The protein below binds the small molecule below.
Small molecule (SMILES): CC(C)CCC[C@@H](C)[C@H]1CC[C@H]2[C@@H]3CC=C4C[C@@H](O)CC[C@]4(C)[C@H]3CC[C@]12C

Sequence of chain 1.B:
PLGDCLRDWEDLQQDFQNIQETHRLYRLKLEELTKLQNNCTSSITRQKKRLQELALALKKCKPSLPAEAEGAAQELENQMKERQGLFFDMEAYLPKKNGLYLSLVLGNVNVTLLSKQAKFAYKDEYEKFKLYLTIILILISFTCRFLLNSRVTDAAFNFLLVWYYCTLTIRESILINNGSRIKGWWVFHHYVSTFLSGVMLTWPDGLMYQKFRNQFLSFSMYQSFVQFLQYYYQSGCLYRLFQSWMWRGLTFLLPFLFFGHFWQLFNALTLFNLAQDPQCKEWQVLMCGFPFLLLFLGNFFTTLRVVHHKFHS

Binding-site contacts:
Ligand atom C10 contacts residue TRP285 of chain 1.B at 4.4 Å (hydrophobic).
Ligand atom C2 contacts residue PHE288 of chain 1.B at 4.3 Å (hydrophobic).
Ligand atom C18 contacts residue TRP285 of chain 1.B at 4.4 Å (hydrophobic).
Ligand atom C19 contacts residue PHE288 of chain 1.B at 3.9 Å (hydrophobic).
Ligand atom C5 contacts residue TRP285 of chain 1.B at 4.2 Å (hydrophobic).
Ligand atom C10 contacts residue PHE288 of chain 1.B at 4.2 Å (hydrophobic).
Ligand atom C26 contacts residue PHE284 of chain 1.B at 4.2 Å (hydrophobic).
Ligand atom C23 contacts residue PHE284 of chain 1.B at 4.0 Å (hydrophobic).
Ligand atom O1 contacts residue TRP285 of chain 1.B at 4.4 Å.
Ligand atom C27 contacts residue PHE284 of chain 1.B at 3.2 Å (hydrophobic).
Ligand atom C24 contacts residue PHE284 of chain 1.B at 4.3 Å (hydrophobic).
Ligand atom C18 contacts residue PHE281 of chain 1.B at 3.8 Å (hydrophobic).
Ligand atom C19 contacts residue TRP285 of chain 1.B at 3.0 Å (hydrophobic).
Ligand atom C15 contacts residue PHE281 of chain 1.B at 3.4 Å (hydrophobic).
Ligand atom C25 contacts residue PHE284 of chain 1.B at 3.4 Å (hydrophobic).
Ligand atom C4 contacts residue TRP285 of chain 1.B at 3.4 Å (hydrophobic).
Ligand atom C3 contacts residue TRP285 of chain 1.B at 4.4 Å (hydrophobic).
Ligand atom C21 contacts residue PHE284 of chain 1.B at 4.4 Å (hydrophobic).
Ligand atom O1 contacts residue SER225 of chain 1.B at 4.0 Å.
Ligand atom C12 contacts residue PHE288 of chain 1.B at 3.8 Å (hydrophobic).
Ligand atom C14 contacts residue PHE281 of chain 1.B at 4.5 Å (hydrophobic).
Ligand atom C2 contacts residue TRP285 of chain 1.B at 4.5 Å (hydrophobic).
Ligand atom C1 contacts residue PHE288 of chain 1.B at 3.5 Å (hydrophobic).
Ligand atom C9 contacts residue PHE288 of chain 1.B at 4.2 Å (hydrophobic).
Ligand atom C11 contacts residue PHE288 of chain 1.B at 3.0 Å (hydrophobic).
Ligand atom C2 contacts residue GLN222 of chain 1.B at 4.2 Å.
Ligand atom C8 contacts residue PHE281 of chain 1.B at 4.5 Å (hydrophobic).
Ligand atom C20 contacts residue PHE281 of chain 1.B at 4.5 Å (hydrophobic).
Ligand atom C16 contacts residue PHE281 of chain 1.B at 3.8 Å (hydrophobic).
Ligand atom O1 contacts residue GLN222 of chain 1.B at 4.4 Å.
Ligand atom C4 contacts residue SER225 of chain 1.B at 4.3 Å.